The small molecule below binds the protein below.
Small molecule (SMILES): O=C(CO)[C@@H](O)[C@H](O)[C@H](O)COP(=O)(O)O

Sequence of chain 2.C:
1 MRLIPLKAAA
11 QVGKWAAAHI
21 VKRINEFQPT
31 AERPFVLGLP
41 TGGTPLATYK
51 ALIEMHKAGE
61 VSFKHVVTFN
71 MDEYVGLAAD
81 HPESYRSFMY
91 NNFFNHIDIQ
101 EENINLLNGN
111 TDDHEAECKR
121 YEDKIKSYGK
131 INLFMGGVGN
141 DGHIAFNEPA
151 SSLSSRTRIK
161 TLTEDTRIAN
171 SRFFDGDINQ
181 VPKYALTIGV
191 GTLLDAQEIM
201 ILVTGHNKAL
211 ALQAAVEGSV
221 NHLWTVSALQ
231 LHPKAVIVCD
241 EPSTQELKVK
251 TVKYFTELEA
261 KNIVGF

Binding-site contacts:
Ligand atom O1P contacts residue PRO45 of chain 2.C at 4.2 Å.
Ligand atom O3P contacts residue ARG172 of chain 2.C at 3.8 Å.
Ligand atom O2P contacts residue GLY42 of chain 2.C at 3.4 Å.
Ligand atom O2 contacts residue MET71 of chain 2.C at 3.5 Å (h-bond).
Ligand atom O1P contacts residue GLY43 of chain 2.C at 3.3 Å (h-bond).
Ligand atom P contacts residue GLY42 of chain 2.C at 4.1 Å.
Ligand atom P contacts residue LYS208 of chain 2.C at 3.9 Å.
Ligand atom O1P contacts residue THR44 of chain 2.C at 2.6 Å (h-bond).
Ligand atom O4 contacts residue VAL138 of chain 2.C at 3.9 Å.
Ligand atom C3 contacts residue HIS143 of chain 2.C at 3.8 Å.
Ligand atom O3P contacts residue LYS208 of chain 2.C at 2.7 Å (salt-bridge).
Ligand atom C2 contacts residue ALA145 of chain 2.C at 4.0 Å (hydrophobic).
Ligand atom C1 contacts residue ASP72 of chain 2.C at 3.6 Å.
Ligand atom O1 contacts residue MET71 of chain 2.C at 4.2 Å.
Ligand atom P contacts residue GLY43 of chain 2.C at 3.6 Å.
Ligand atom O1P contacts residue GLY42 of chain 2.C at 3.8 Å.
Ligand atom C5 contacts residue VAL138 of chain 2.C at 3.7 Å (hydrophobic).
Ligand atom O1 contacts residue PRO40 of chain 2.C at 3.7 Å.
Ligand atom P contacts residue THR44 of chain 2.C at 3.6 Å.
Ligand atom O2P contacts residue ARG172 of chain 2.C at 2.8 Å (salt-bridge).
Ligand atom C6 contacts residue VAL138 of chain 2.C at 3.2 Å (hydrophobic).
Ligand atom O5 contacts residue GLY139 of chain 2.C at 4.1 Å.
Ligand atom O3P contacts residue THR44 of chain 2.C at 3.6 Å (h-bond).
Ligand atom O2 contacts residue ASP72 of chain 2.C at 2.6 Å (salt-bridge).
Ligand atom C1 contacts residue THR41 of chain 2.C at 3.5 Å.
Ligand atom O1 contacts residue THR41 of chain 2.C at 2.9 Å (h-bond).
Ligand atom O5 contacts residue HIS143 of chain 2.C at 2.7 Å (h-bond).
Ligand atom O3 contacts residue HIS143 of chain 2.C at 3.3 Å.
Ligand atom C3 contacts residue ALA145 of chain 2.C at 3.6 Å (hydrophobic).
Ligand atom C2 contacts residue ASP72 of chain 2.C at 3.6 Å.
Ligand atom C5 contacts residue HIS143 of chain 2.C at 3.4 Å.
Ligand atom O3 contacts residue ALA145 of chain 2.C at 2.7 Å (h-bond).
Ligand atom O2 contacts residue ALA145 of chain 2.C at 3.2 Å.
Ligand atom O2P contacts residue GLY43 of chain 2.C at 2.8 Å (h-bond).
Ligand atom C5 contacts residue GLY139 of chain 2.C at 3.9 Å.
Ligand atom C3 contacts residue PHE146 of chain 2.C at 4.2 Å (hydrophobic).
Ligand atom O4 contacts residue GLY137 of chain 2.C at 3.2 Å.
Ligand atom O1 contacts residue ASP72 of chain 2.C at 2.8 Å (salt-bridge).
Ligand atom C6 contacts residue LYS208 of chain 2.C at 3.6 Å.
Ligand atom P contacts residue ARG172 of chain 2.C at 3.8 Å.